The small molecule below binds the protein below.
Small molecule (SMILES): NC[C@@H]1O[C@H](O[C@H]2[C@@H](O)[C@H](O[C@@H]3[C@@H](O)[C@H](N)C[C@H](N)[C@H]3O[C@H]3O[C@H](CO)[C@@H](O)[C@H](O)[C@H]3N)O[C@@H]2CO)[C@H](N)[C@@H](O)[C@@H]1O

Binding-site contacts:
Ligand atom O61 contacts residue ARG35 of chain 1.O at 3.8 Å.
Ligand atom C61 contacts residue ARG35 of chain 1.O at 3.5 Å.

Sequence of chain 1.O:
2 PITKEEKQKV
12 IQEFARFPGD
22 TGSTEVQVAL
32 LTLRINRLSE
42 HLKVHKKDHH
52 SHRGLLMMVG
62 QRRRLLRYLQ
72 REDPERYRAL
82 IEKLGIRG